Binding-site contacts:
Ligand atom C4B contacts residue LEU106 of chain 7.A at 4.0 Å (hydrophobic).
Ligand atom C4 contacts residue MET224 of chain 7.A at 3.8 Å (hydrophobic).
Ligand atom C5 contacts residue TYR152 of chain 7.A at 3.8 Å (hydrophobic).
Ligand atom C4 contacts residue TYR152 of chain 7.A at 3.9 Å (hydrophobic).
Ligand atom C4A contacts residue ASN198 of chain 7.A at 3.9 Å.
Ligand atom O1 contacts residue TYR152 of chain 7.A at 3.9 Å.
Ligand atom O1 contacts residue PHE186 of chain 7.A at 3.5 Å.
Ligand atom C5C contacts residue ILE104 of chain 7.A at 3.8 Å (hydrophobic).
Ligand atom C7C contacts residue TYR197 of chain 7.A at 3.8 Å (hydrophobic).
Ligand atom C7C contacts residue VAL191 of chain 7.A at 4.0 Å (hydrophobic).
Ligand atom CM1 contacts residue SER107 of chain 7.A at 3.9 Å.
Ligand atom O1B contacts residue TYR128 of chain 7.A at 3.9 Å.
Ligand atom C3C contacts residue TYR128 of chain 7.A at 3.9 Å (hydrophobic).
Ligand atom C5C contacts residue TYR128 of chain 7.A at 3.5 Å (hydrophobic).
Ligand atom C2C contacts residue TYR152 of chain 7.A at 4.0 Å (hydrophobic).
Ligand atom C1C contacts residue TYR152 of chain 7.A at 4.0 Å (hydrophobic).
Ligand atom C3 contacts residue PRO174 of chain 7.A at 3.8 Å (hydrophobic).
Ligand atom C31 contacts residue ALA150 of chain 7.A at 3.1 Å (hydrophobic).
Ligand atom O1 contacts residue ALA24 of chain 7.C at 3.6 Å.
Ligand atom N2 contacts residue ALA24 of chain 7.C at 3.4 Å.
Ligand atom N2 contacts residue PRO174 of chain 7.A at 3.9 Å.
Ligand atom C6C contacts residue VAL191 of chain 7.A at 3.2 Å (hydrophobic).
Ligand atom C4 contacts residue PHE186 of chain 7.A at 3.6 Å (hydrophobic).
Ligand atom C31 contacts residue VAL176 of chain 7.A at 3.3 Å (hydrophobic).
Ligand atom C3C contacts residue VAL188 of chain 7.A at 3.3 Å (hydrophobic).
Ligand atom C3 contacts residue PHE186 of chain 7.A at 3.8 Å (hydrophobic).
Ligand atom C5 contacts residue PHE186 of chain 7.A at 3.5 Å (hydrophobic).
Ligand atom C31 contacts residue SER175 of chain 7.A at 3.6 Å.
Ligand atom C4C contacts residue TYR152 of chain 7.A at 3.8 Å (hydrophobic).
Ligand atom C5B contacts residue TYR197 of chain 7.A at 3.8 Å (hydrophobic).
Ligand atom C6B contacts residue TYR197 of chain 7.A at 3.7 Å (hydrophobic).
Ligand atom O1 contacts residue VAL188 of chain 7.A at 3.8 Å.
Ligand atom C7C contacts residue TYR128 of chain 7.A at 3.6 Å (hydrophobic).
Ligand atom C31 contacts residue PRO174 of chain 7.A at 3.4 Å (hydrophobic).
Ligand atom C5B contacts residue LEU106 of chain 7.A at 3.8 Å (hydrophobic).
Ligand atom O1B contacts residue ILE104 of chain 7.A at 3.9 Å.
Ligand atom C6B contacts residue LEU106 of chain 7.A at 4.0 Å (hydrophobic).
Ligand atom C2C contacts residue VAL188 of chain 7.A at 3.2 Å (hydrophobic).
Ligand atom N2 contacts residue PHE186 of chain 7.A at 3.7 Å.
Ligand atom C4C contacts residue ILE104 of chain 7.A at 3.9 Å (hydrophobic).

Sequence of chain 7.C:
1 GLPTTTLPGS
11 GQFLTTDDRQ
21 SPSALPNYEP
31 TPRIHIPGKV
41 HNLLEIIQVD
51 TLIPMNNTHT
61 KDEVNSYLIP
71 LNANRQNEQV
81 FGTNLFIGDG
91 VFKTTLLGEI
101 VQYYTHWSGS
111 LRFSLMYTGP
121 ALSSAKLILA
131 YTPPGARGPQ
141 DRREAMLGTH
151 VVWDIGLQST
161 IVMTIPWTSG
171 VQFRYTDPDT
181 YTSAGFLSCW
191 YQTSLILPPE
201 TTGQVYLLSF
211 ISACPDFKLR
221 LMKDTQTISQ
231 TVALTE

This protein binds this small molecule.
Small molecule (SMILES): Cc1cc(CCCCCCCOc2ccc(C3=N[C@@H](C)CO3)cc2)on1

Sequence of chain 7.A:
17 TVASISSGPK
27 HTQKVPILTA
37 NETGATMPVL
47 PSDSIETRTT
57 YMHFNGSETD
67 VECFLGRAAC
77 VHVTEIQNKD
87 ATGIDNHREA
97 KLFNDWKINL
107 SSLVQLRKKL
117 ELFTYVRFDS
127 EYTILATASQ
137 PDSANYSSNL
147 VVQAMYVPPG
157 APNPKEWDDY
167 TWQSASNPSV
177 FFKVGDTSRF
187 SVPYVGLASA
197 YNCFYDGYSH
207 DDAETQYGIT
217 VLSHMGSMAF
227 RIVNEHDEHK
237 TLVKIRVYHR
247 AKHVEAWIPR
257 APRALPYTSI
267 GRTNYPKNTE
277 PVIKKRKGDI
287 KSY